Binding-site contacts:
Ligand atom C4 contacts residue TYR41 of chain 7.E at 3.9 Å (hydrophobic).
Ligand atom C2 contacts residue ARG358 of chain 7.E at 4.3 Å.
Ligand atom C8 contacts residue TYR41 of chain 7.E at 3.6 Å (hydrophobic).
Ligand atom C4 contacts residue ASN388 of chain 7.E at 4.2 Å.
Ligand atom C7 contacts residue SER390 of chain 7.E at 4.2 Å.
Ligand atom C8 contacts residue SER390 of chain 7.E at 3.3 Å.
Ligand atom O6 contacts residue ASP338 of chain 7.E at 2.9 Å (salt-bridge).
Ligand atom C6 contacts residue TYR41 of chain 7.E at 3.6 Å (hydrophobic).
Ligand atom C1 contacts residue ASN388 of chain 7.E at 1.4 Å.
Ligand atom O7 contacts residue TYR41 of chain 7.E at 3.3 Å (h-bond).
Ligand atom C8 contacts residue GLU61 of chain 7.E at 3.3 Å.
Ligand atom C7 contacts residue GLN39 of chain 7.E at 4.1 Å.
Ligand atom O7 contacts residue GLN39 of chain 7.E at 2.9 Å (h-bond).
Ligand atom O5 contacts residue ARG358 of chain 7.E at 3.4 Å (salt-bridge).
Ligand atom O5 contacts residue ASN388 of chain 7.E at 2.3 Å (h-bond).
Ligand atom C5 contacts residue TYR41 of chain 7.E at 3.4 Å (hydrophobic).
Ligand atom C1 contacts residue ARG358 of chain 7.E at 3.7 Å.
Ligand atom O5 contacts residue TYR41 of chain 7.E at 4.4 Å.
Ligand atom C6 contacts residue ARG358 of chain 7.E at 4.4 Å.
Ligand atom O5 contacts residue ASP338 of chain 7.E at 4.2 Å.
Ligand atom C3 contacts residue TYR41 of chain 7.E at 4.2 Å (hydrophobic).
Ligand atom C3 contacts residue ASP338 of chain 7.E at 4.5 Å.
Ligand atom C1 contacts residue ASP338 of chain 7.E at 4.3 Å.
Ligand atom N2 contacts residue TYR41 of chain 7.E at 4.3 Å.
Ligand atom O7 contacts residue ASN388 of chain 7.E at 3.9 Å.
Ligand atom C6 contacts residue ASP338 of chain 7.E at 3.3 Å.
Ligand atom O6 contacts residue HIS339 of chain 7.E at 3.9 Å.
Ligand atom O4 contacts residue TYR41 of chain 7.E at 3.5 Å (h-bond).
Ligand atom C4 contacts residue ASP338 of chain 7.E at 4.3 Å.
Ligand atom C5 contacts residue ASP338 of chain 7.E at 3.5 Å.
Ligand atom C2 contacts residue ASN388 of chain 7.E at 2.5 Å.
Ligand atom O4 contacts residue ASP338 of chain 7.E at 4.2 Å.
Ligand atom C7 contacts residue ASN388 of chain 7.E at 3.6 Å.
Ligand atom C5 contacts residue ASN388 of chain 7.E at 3.6 Å.
Ligand atom N2 contacts residue ASN388 of chain 7.E at 2.9 Å (h-bond).
Ligand atom C7 contacts residue TYR41 of chain 7.E at 3.5 Å (hydrophobic).
Ligand atom C3 contacts residue ASN388 of chain 7.E at 3.8 Å.
Ligand atom O6 contacts residue TYR386 of chain 7.E at 4.0 Å.
Ligand atom O6 contacts residue ARG358 of chain 7.E at 3.3 Å.
Ligand atom O6 contacts residue TYR41 of chain 7.E at 3.6 Å.

A protein and the small-molecule ligand that binds it are described below.
Small molecule (SMILES): CC(=O)N[C@H]1[C@H](O[C@H]2[C@H](O)[C@@H](NC(C)=O)CO[C@@H]2CO)O[C@H](CO)[C@@H](O[C@@H]2O[C@H](CO[C@H]3O[C@H](CO)[C@@H](O)[C@H](O)[C@@H]3O)[C@@H](O)[C@H](O[C@H]3O[C@H](CO)[C@@H](O)[C@H](O)[C@@H]3O)[C@@H]2O)[C@@H]1O

Sequence of chain 7.E:
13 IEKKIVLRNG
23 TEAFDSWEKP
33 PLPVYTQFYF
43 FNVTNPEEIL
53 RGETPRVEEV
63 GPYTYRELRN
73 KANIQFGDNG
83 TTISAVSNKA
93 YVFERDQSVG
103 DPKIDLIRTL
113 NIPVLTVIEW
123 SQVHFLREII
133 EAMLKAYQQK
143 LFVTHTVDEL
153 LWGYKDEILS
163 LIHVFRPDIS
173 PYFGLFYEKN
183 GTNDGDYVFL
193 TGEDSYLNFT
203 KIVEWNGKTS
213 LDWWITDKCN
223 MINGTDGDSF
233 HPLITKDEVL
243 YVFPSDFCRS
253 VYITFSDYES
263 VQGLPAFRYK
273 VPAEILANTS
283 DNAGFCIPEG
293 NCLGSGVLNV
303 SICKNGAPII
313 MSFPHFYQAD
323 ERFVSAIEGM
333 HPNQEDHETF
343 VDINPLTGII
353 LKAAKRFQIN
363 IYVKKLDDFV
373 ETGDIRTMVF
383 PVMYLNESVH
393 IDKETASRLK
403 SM